Sequence of chain 1.B:
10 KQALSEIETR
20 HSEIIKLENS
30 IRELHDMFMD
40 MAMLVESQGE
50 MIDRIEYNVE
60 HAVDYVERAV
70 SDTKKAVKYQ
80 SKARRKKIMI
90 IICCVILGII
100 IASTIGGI

Binding-site contacts:
Ligand atom O3 contacts residue ARG61 of chain 1.A at 3.4 Å (salt-bridge).
Ligand atom N1 contacts residue TYR78 of chain 1.B at 2.6 Å (h-bond).
Ligand atom CA3 contacts residue ARG61 of chain 1.A at 4.2 Å.
Ligand atom N3 contacts residue ARG61 of chain 1.A at 3.1 Å (salt-bridge).
Ligand atom C1 contacts residue LYS74 of chain 1.B at 3.9 Å.
Ligand atom C2 contacts residue ARG61 of chain 1.A at 3.8 Å.
Ligand atom CA2 contacts residue ARG61 of chain 1.A at 3.4 Å.
Ligand atom C1 contacts residue TYR78 of chain 1.B at 4.4 Å (hydrophobic).
Ligand atom C1 contacts residue LYS60 of chain 1.A at 3.0 Å.
Ligand atom CA1 contacts residue TYR78 of chain 1.B at 3.3 Å (hydrophobic).
Ligand atom N1 contacts residue LYS60 of chain 1.A at 3.3 Å (salt-bridge).
Ligand atom C3 contacts residue ARG61 of chain 1.A at 4.2 Å.
Ligand atom O1 contacts residue LYS60 of chain 1.A at 3.0 Å (salt-bridge).
Ligand atom N1 contacts residue LYS74 of chain 1.B at 4.0 Å.
Ligand atom N2 contacts residue ARG61 of chain 1.A at 4.1 Å.
Ligand atom CA1 contacts residue LYS60 of chain 1.A at 3.1 Å.
Ligand atom N2 contacts residue LYS60 of chain 1.A at 3.7 Å.
Ligand atom O1 contacts residue LYS74 of chain 1.B at 2.7 Å (salt-bridge).

This small molecule binds to this protein.
Small molecule (SMILES): NCC(=O)NCC(=O)NCC(=O)O

Sequence of chain 1.A:
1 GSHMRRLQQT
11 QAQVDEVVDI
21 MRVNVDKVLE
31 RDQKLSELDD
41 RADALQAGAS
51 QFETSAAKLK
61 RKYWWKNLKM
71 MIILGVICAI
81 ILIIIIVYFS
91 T